Binding-site contacts:
Ligand atom C8 contacts residue VAL44 of chain 1.A at 3.7 Å (hydrophobic).
Ligand atom O5 contacts residue ASN58 of chain 1.A at 2.3 Å (h-bond).
Ligand atom O5 contacts residue THR60 of chain 1.A at 3.4 Å (h-bond).
Ligand atom O7 contacts residue GLU49 of chain 1.A at 3.4 Å.
Ligand atom C7 contacts residue GLU49 of chain 1.A at 3.4 Å.
Ligand atom C6 contacts residue THR60 of chain 1.A at 3.8 Å.
Ligand atom C4 contacts residue ASN58 of chain 1.A at 4.3 Å.
Ligand atom C7 contacts residue ALA48 of chain 1.A at 4.4 Å (hydrophobic).
Ligand atom O5 contacts residue GLU49 of chain 1.A at 4.4 Å.
Ligand atom O7 contacts residue VAL44 of chain 1.A at 3.5 Å.
Ligand atom C7 contacts residue VAL44 of chain 1.A at 4.0 Å (hydrophobic).
Ligand atom C1 contacts residue ASP47 of chain 1.A at 4.5 Å.
Ligand atom C8 contacts residue GLU49 of chain 1.A at 3.6 Å.
Ligand atom C5 contacts residue ASN58 of chain 1.A at 3.7 Å.
Ligand atom C2 contacts residue GLU49 of chain 1.A at 3.9 Å.
Ligand atom O7 contacts residue ASN58 of chain 1.A at 4.2 Å.
Ligand atom C1 contacts residue THR60 of chain 1.A at 3.6 Å.
Ligand atom N2 contacts residue GLU49 of chain 1.A at 4.0 Å.
Ligand atom C3 contacts residue ASN58 of chain 1.A at 3.9 Å.
Ligand atom C8 contacts residue ALA48 of chain 1.A at 4.0 Å (hydrophobic).
Ligand atom C8 contacts residue ASP47 of chain 1.A at 3.5 Å.
Ligand atom C7 contacts residue ASN58 of chain 1.A at 4.0 Å.
Ligand atom N2 contacts residue ASN58 of chain 1.A at 3.2 Å (h-bond).
Ligand atom C2 contacts residue ASP47 of chain 1.A at 3.7 Å.
Ligand atom N2 contacts residue ASP47 of chain 1.A at 2.9 Å (salt-bridge).
Ligand atom C1 contacts residue GLU49 of chain 1.A at 3.9 Å.
Ligand atom C5 contacts residue THR60 of chain 1.A at 3.3 Å.
Ligand atom C2 contacts residue ASN58 of chain 1.A at 2.6 Å.
Ligand atom C3 contacts residue ASP47 of chain 1.A at 3.5 Å.
Ligand atom C8 contacts residue THR60 of chain 1.A at 4.4 Å.
Ligand atom C1 contacts residue ASN58 of chain 1.A at 1.5 Å.
Ligand atom N2 contacts residue ALA48 of chain 1.A at 4.4 Å.
Ligand atom O3 contacts residue ASP47 of chain 1.A at 3.9 Å.
Ligand atom C7 contacts residue ASP47 of chain 1.A at 3.6 Å.

This protein binds this small molecule.
Small molecule (SMILES): CC(=O)N[C@H]1[C@H](O[C@H]2[C@H](O)[C@@H](NC(C)=O)CO[C@@H]2CO)O[C@H](CO)[C@@H](O)[C@@H]1O

Sequence of chain 1.A:
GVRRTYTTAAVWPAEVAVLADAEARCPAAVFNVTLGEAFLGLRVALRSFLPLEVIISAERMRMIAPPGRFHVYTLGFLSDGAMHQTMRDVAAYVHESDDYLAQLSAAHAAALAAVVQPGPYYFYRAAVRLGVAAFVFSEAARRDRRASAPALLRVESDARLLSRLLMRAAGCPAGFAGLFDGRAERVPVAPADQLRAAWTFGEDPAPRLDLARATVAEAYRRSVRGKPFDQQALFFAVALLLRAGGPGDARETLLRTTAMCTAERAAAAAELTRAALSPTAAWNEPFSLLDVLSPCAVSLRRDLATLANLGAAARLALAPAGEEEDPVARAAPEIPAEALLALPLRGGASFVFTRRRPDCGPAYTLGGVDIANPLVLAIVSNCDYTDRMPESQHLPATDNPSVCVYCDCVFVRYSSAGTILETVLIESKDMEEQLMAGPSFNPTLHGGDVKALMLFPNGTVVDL